Sequence of chain 53.C:
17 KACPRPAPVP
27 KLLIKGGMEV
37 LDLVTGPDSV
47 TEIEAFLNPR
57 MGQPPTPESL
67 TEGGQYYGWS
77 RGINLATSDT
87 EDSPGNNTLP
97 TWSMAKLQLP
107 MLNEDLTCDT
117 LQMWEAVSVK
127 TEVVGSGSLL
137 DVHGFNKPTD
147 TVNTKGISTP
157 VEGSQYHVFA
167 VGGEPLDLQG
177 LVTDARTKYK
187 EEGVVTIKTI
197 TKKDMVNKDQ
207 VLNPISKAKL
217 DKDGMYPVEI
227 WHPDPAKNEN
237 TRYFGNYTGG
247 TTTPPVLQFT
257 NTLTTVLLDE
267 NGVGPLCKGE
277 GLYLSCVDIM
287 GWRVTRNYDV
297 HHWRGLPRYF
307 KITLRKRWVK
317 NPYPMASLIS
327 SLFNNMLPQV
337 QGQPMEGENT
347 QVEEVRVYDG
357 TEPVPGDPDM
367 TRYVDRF

Binding-site contacts:
Ligand atom O4 contacts residue ASN80 of chain 53.B at 4.2 Å.
Ligand atom C3 contacts residue VAL296 of chain 53.B at 3.5 Å (hydrophobic).
Ligand atom C3 contacts residue GLY78 of chain 53.B at 3.9 Å.
Ligand atom O6 contacts residue ASN93 of chain 53.B at 3.2 Å (h-bond).
Ligand atom C3 contacts residue ARG77 of chain 53.B at 3.9 Å.
Ligand atom O3 contacts residue GLY78 of chain 53.B at 3.4 Å.
Ligand atom O4 contacts residue HIS298 of chain 53.B at 2.9 Å (h-bond).
Ligand atom C3 contacts residue GLY78 of chain 53.B at 4.1 Å.
Ligand atom O4 contacts residue GLY78 of chain 53.B at 3.0 Å.
Ligand atom C2 contacts residue GLY78 of chain 53.B at 4.1 Å.
Ligand atom O4 contacts residue THR291 of chain 53.B at 3.1 Å.
Ligand atom C11 contacts residue TYR72 of chain 53.B at 4.0 Å (hydrophobic).
Ligand atom C5 contacts residue ASN93 of chain 53.B at 4.3 Å.
Ligand atom C1 contacts residue TYR72 of chain 53.B at 4.1 Å (hydrophobic).
Ligand atom C7 contacts residue TYR72 of chain 53.B at 4.3 Å (hydrophobic).
Ligand atom N5 contacts residue TYR72 of chain 53.B at 3.1 Å (h-bond).
Ligand atom O1B contacts residue ARG77 of chain 53.B at 3.1 Å (salt-bridge).
Ligand atom C6 contacts residue TYR72 of chain 53.B at 4.0 Å (hydrophobic).
Ligand atom C5 contacts residue TYR72 of chain 53.B at 3.9 Å (hydrophobic).
Ligand atom C6 contacts residue ASN93 of chain 53.B at 3.2 Å.
Ligand atom C1 contacts residue ARG77 of chain 53.B at 3.4 Å.
Ligand atom O8 contacts residue ARG77 of chain 53.B at 3.4 Å (salt-bridge).
Ligand atom O1B contacts residue SER89 of chain 53.B at 4.1 Å.
Ligand atom C4 contacts residue ARG77 of chain 53.B at 4.0 Å.
Ligand atom O3 contacts residue VAL296 of chain 53.B at 4.0 Å.
Ligand atom O1A contacts residue GLY78 of chain 53.B at 4.0 Å.
Ligand atom O1A contacts residue TYR72 of chain 53.B at 3.4 Å.
Ligand atom C4 contacts residue GLY78 of chain 53.B at 3.6 Å.
Ligand atom C8 contacts residue ARG77 of chain 53.B at 4.3 Å.
Ligand atom C4 contacts residue TYR72 of chain 53.B at 4.1 Å (hydrophobic).
Ligand atom C10 contacts residue TYR72 of chain 53.B at 4.1 Å (hydrophobic).
Ligand atom O1B contacts residue TYR72 of chain 53.B at 4.2 Å.
Ligand atom O1B contacts residue ASN80 of chain 53.B at 4.3 Å.
Ligand atom O8 contacts residue TYR72 of chain 53.B at 3.4 Å (h-bond).
Ligand atom O1A contacts residue ARG77 of chain 53.B at 2.9 Å (salt-bridge).
Ligand atom C3 contacts residue HIS298 of chain 53.B at 3.4 Å.
Ligand atom C4 contacts residue HIS298 of chain 53.B at 3.4 Å.
Ligand atom O4 contacts residue ILE79 of chain 53.B at 3.6 Å (h-bond).
Ligand atom O4 contacts residue VAL296 of chain 53.B at 4.0 Å.
Ligand atom C11 contacts residue ASP85 of chain 53.C at 4.0 Å.

Sequence of chain 53.B:
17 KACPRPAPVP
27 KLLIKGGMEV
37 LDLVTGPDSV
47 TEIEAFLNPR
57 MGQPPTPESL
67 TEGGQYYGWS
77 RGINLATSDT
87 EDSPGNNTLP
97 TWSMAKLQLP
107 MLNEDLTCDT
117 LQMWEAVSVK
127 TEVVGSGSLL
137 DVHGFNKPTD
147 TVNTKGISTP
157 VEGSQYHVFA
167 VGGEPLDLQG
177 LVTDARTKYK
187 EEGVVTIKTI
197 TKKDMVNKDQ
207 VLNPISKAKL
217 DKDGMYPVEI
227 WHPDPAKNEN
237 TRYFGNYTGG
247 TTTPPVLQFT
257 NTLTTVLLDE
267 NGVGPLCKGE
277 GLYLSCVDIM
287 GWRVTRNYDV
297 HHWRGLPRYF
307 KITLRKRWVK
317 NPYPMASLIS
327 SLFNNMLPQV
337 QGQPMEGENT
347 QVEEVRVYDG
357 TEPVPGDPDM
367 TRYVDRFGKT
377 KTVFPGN

A protein and the small-molecule ligand that binds it are described below.
Small molecule (SMILES): CC(=O)N[C@@H]1[C@@H](O[C@@H]2O[C@H](CO)[C@H](O)[C@H](O[C@]3(C(=O)O)C[C@H](O)[C@@H](NC(C)=O)[C@H]([C@H](O)[C@H](O)CO)O3)[C@H]2O)[C@H](O)[C@@H](CO[C@]2(C(=O)O)C[C@H](O)[C@@H](NC(C)=O)[C@H]([C@H](O)[C@H](O)CO)O2)O[C@H]1O